Sequence of chain 1.A:
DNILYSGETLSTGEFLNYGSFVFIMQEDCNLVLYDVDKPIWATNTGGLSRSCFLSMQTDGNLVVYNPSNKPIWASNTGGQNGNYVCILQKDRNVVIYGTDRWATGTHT

Binding-site contacts:
Ligand atom C6 contacts residue ILE72 of chain 1.A at 4.2 Å (hydrophobic).
Ligand atom O6 contacts residue ASN76 of chain 1.A at 4.2 Å.
Ligand atom C1 contacts residue PRO71 of chain 1.A at 4.1 Å (hydrophobic).
Ligand atom C4 contacts residue TYR65 of chain 1.A at 3.6 Å (hydrophobic).
Ligand atom C5 contacts residue ASN76 of chain 1.A at 4.1 Å.
Ligand atom O3 contacts residue GLN57 of chain 1.A at 3.0 Å (h-bond).
Ligand atom C6 contacts residue TRP73 of chain 1.A at 3.7 Å (hydrophobic).
Ligand atom C3 contacts residue GLN57 of chain 1.A at 4.0 Å.
Ligand atom O6 contacts residue TRP73 of chain 1.A at 4.2 Å.
Ligand atom C5 contacts residue ASN61 of chain 1.A at 3.9 Å.
Ligand atom O2 contacts residue ASN61 of chain 1.A at 2.8 Å (h-bond).
Ligand atom O6 contacts residue PRO71 of chain 1.A at 3.3 Å (h-bond).
Ligand atom O4 contacts residue GLN57 of chain 1.A at 4.4 Å.
Ligand atom O6 contacts residue ALA74 of chain 1.A at 4.1 Å.
Ligand atom C4 contacts residue ASN76 of chain 1.A at 3.7 Å.
Ligand atom O2 contacts residue ASP59 of chain 1.A at 2.9 Å (salt-bridge).
Ligand atom O4 contacts residue ASN76 of chain 1.A at 3.1 Å (h-bond).
Ligand atom C2 contacts residue ASP59 of chain 1.A at 3.7 Å.
Ligand atom C3 contacts residue ASN76 of chain 1.A at 3.4 Å.
Ligand atom C2 contacts residue GLN57 of chain 1.A at 4.0 Å.
Ligand atom O5 contacts residue ASN61 of chain 1.A at 3.2 Å (h-bond).
Ligand atom O3 contacts residue ASN76 of chain 1.A at 3.9 Å.
Ligand atom C2 contacts residue ASN61 of chain 1.A at 3.8 Å.
Ligand atom C1 contacts residue ASN61 of chain 1.A at 3.8 Å.
Ligand atom C6 contacts residue ALA74 of chain 1.A at 3.6 Å (hydrophobic).
Ligand atom C4 contacts residue VAL63 of chain 1.A at 4.1 Å (hydrophobic).
Ligand atom O4 contacts residue PRO71 of chain 1.A at 4.0 Å.
Ligand atom C6 contacts residue PRO71 of chain 1.A at 3.9 Å (hydrophobic).
Ligand atom C4 contacts residue GLN57 of chain 1.A at 4.3 Å.
Ligand atom O3 contacts residue TYR65 of chain 1.A at 3.3 Å (h-bond).
Ligand atom O5 contacts residue ALA74 of chain 1.A at 4.4 Å.
Ligand atom C6 contacts residue ASN61 of chain 1.A at 4.1 Å.
Ligand atom O5 contacts residue PRO71 of chain 1.A at 3.6 Å.
Ligand atom C5 contacts residue ALA74 of chain 1.A at 3.7 Å (hydrophobic).
Ligand atom O4 contacts residue TYR65 of chain 1.A at 2.8 Å (h-bond).
Ligand atom O2 contacts residue GLN57 of chain 1.A at 3.0 Å (h-bond).
Ligand atom O4 contacts residue VAL63 of chain 1.A at 4.2 Å.
Ligand atom C4 contacts residue ASN61 of chain 1.A at 3.9 Å.
Ligand atom C3 contacts residue TYR65 of chain 1.A at 4.0 Å (hydrophobic).
Ligand atom O6 contacts residue ILE72 of chain 1.A at 4.0 Å.

This small molecule binds to this protein.
Small molecule (SMILES): OC[C@H]1O[C@H](OC[C@H]2O[C@H](O)[C@@H](O)[C@@H](O)[C@@H]2O)[C@@H](O)[C@@H](O)[C@@H]1O